The protein below binds the small molecule below.
Small molecule (SMILES): CC(=O)N[C@@H]1[C@@H](O)[C@H](O)[C@@H](CO)O[C@H]1O

Sequence of chain 2.A:
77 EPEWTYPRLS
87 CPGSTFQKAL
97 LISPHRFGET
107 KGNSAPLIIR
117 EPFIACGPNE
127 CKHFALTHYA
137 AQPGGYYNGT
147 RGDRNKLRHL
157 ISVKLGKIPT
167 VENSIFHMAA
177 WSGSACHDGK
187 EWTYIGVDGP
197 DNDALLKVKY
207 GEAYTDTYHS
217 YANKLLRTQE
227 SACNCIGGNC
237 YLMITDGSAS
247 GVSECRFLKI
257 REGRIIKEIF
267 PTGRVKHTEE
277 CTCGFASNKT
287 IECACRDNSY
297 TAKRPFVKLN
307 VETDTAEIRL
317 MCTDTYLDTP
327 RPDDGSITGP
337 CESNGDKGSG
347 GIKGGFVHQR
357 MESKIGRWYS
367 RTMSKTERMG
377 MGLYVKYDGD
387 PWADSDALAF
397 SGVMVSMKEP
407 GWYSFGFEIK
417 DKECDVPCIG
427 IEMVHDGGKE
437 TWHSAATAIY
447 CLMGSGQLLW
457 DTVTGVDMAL

Binding-site contacts:
Ligand atom C1 contacts residue ASN144 of chain 2.A at 1.5 Å.
Ligand atom C3 contacts residue ASN144 of chain 2.A at 3.8 Å.
Ligand atom C5 contacts residue ASN144 of chain 2.A at 3.6 Å.
Ligand atom C4 contacts residue ASN144 of chain 2.A at 4.3 Å.
Ligand atom N2 contacts residue ASN144 of chain 2.A at 2.9 Å (h-bond).
Ligand atom C7 contacts residue ASN144 of chain 2.A at 3.6 Å.
Ligand atom C8 contacts residue GLU436 of chain 2.A at 4.3 Å.
Ligand atom C2 contacts residue ASN144 of chain 2.A at 2.5 Å.
Ligand atom O5 contacts residue ASN144 of chain 2.A at 2.4 Å (h-bond).
Ligand atom O7 contacts residue ASN144 of chain 2.A at 4.0 Å.